The protein below binds the small molecule below.
Small molecule (SMILES): OC[C@H]1O[C@H](O)[C@H](O)[C@@H](O)[C@@H]1O

Sequence of chain 1.A:
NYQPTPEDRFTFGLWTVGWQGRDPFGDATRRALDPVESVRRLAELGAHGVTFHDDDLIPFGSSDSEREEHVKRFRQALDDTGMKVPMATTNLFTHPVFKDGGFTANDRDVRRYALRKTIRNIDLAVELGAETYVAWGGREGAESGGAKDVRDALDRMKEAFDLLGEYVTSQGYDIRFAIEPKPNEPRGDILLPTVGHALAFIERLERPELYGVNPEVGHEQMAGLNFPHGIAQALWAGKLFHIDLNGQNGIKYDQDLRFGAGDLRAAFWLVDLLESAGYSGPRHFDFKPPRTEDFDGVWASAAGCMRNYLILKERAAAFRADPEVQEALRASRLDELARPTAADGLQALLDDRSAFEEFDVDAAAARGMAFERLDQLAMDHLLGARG

Sequence of chain 2.B:
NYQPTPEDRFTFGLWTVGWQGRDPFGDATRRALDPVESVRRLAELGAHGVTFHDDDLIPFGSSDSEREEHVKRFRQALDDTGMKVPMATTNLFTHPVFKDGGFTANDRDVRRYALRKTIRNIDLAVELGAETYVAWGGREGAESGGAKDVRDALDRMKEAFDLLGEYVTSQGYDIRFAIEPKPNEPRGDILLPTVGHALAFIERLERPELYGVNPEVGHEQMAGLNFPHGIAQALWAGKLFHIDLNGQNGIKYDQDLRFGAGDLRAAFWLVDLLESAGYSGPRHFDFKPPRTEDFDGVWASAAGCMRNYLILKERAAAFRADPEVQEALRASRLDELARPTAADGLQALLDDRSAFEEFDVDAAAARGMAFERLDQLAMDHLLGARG

Binding-site contacts:
Ligand atom O1 contacts residue VAL135 of chain 2.B at 3.9 Å.
Ligand atom O1 contacts residue GLU181 of chain 2.B at 3.5 Å (salt-bridge).
Ligand atom O4 contacts residue PHE26 of chain 1.A at 3.4 Å.
Ligand atom C3 contacts residue MN1 of chain 2.M at 3.1 Å.
Ligand atom C6 contacts residue GLC1 of chain 2.S at 1.7 Å.
Ligand atom C2 contacts residue GLU181 of chain 2.B at 3.3 Å.
Ligand atom C5 contacts residue TRP137 of chain 2.B at 3.8 Å (hydrophobic).
Ligand atom C3 contacts residue ASP287 of chain 2.B at 3.5 Å.
Ligand atom O2 contacts residue MN1 of chain 2.M at 2.1 Å.
Ligand atom O5 contacts residue HIS54 of chain 2.B at 2.7 Å (h-bond).
Ligand atom O3 contacts residue GLU181 of chain 2.B at 2.9 Å (salt-bridge).
Ligand atom O6 contacts residue HIS54 of chain 2.B at 3.1 Å.
Ligand atom C4 contacts residue ASP287 of chain 2.B at 3.9 Å.
Ligand atom O3 contacts residue ASP287 of chain 2.B at 2.8 Å (salt-bridge).
Ligand atom O3 contacts residue GLU217 of chain 2.B at 3.0 Å (salt-bridge).
Ligand atom O6 contacts residue PHE94 of chain 2.B at 3.3 Å.
Ligand atom C4 contacts residue GLC1 of chain 2.S at 2.8 Å.
Ligand atom O2 contacts residue ASP287 of chain 2.B at 3.0 Å (salt-bridge).
Ligand atom C1 contacts residue TRP16 of chain 2.B at 3.9 Å (hydrophobic).
Ligand atom O3 contacts residue MN1 of chain 2.M at 2.2 Å.
Ligand atom C5 contacts residue GLC1 of chain 2.S at 2.9 Å.
Ligand atom C1 contacts residue HIS54 of chain 2.B at 3.4 Å.
Ligand atom C3 contacts residue TRP137 of chain 2.B at 3.9 Å (hydrophobic).
Ligand atom C6 contacts residue TRP16 of chain 2.B at 3.2 Å (hydrophobic).
Ligand atom O1 contacts residue THR90 of chain 2.B at 3.7 Å.
Ligand atom O6 contacts residue TRP16 of chain 2.B at 3.9 Å.
Ligand atom C2 contacts residue MN1 of chain 2.M at 3.0 Å.
Ligand atom C3 contacts residue GLU181 of chain 2.B at 3.5 Å.
Ligand atom O4 contacts residue TRP137 of chain 2.B at 3.6 Å.
Ligand atom C5 contacts residue HIS54 of chain 2.B at 3.5 Å.
Ligand atom O1 contacts residue HIS54 of chain 2.B at 3.9 Å.
Ligand atom O4 contacts residue GLC1 of chain 2.S at 2.7 Å (h-bond).
Ligand atom O3 contacts residue HIS220 of chain 2.B at 3.3 Å.
Ligand atom C2 contacts residue ASP287 of chain 2.B at 3.3 Å.
Ligand atom O2 contacts residue ASP245 of chain 2.B at 2.7 Å (salt-bridge).
Ligand atom O6 contacts residue GLC1 of chain 2.S at 2.2 Å (h-bond).
Ligand atom O2 contacts residue GLU181 of chain 2.B at 2.3 Å (salt-bridge).
Ligand atom O5 contacts residue TRP137 of chain 2.B at 3.7 Å.
Ligand atom O1 contacts residue TRP137 of chain 2.B at 3.8 Å.
Ligand atom C6 contacts residue HIS54 of chain 2.B at 3.5 Å.